Binding-site contacts:
Ligand atom C25 contacts residue THR247 of chain 1.C at 3.3 Å.
Ligand atom F70 contacts residue GLY29 of chain 1.C at 3.5 Å.
Ligand atom N33 contacts residue ASP244 of chain 1.C at 2.7 Å (salt-bridge).
Ligand atom F1 contacts residue THR248 of chain 1.C at 3.6 Å.
Ligand atom F63 contacts residue PHE124 of chain 1.C at 3.0 Å.
Ligand atom F68 contacts residue THR248 of chain 1.C at 3.5 Å.
Ligand atom C46 contacts residue THR88 of chain 1.C at 3.5 Å.
Ligand atom C42 contacts residue PRO86 of chain 1.C at 3.3 Å (hydrophobic).
Ligand atom C16 contacts residue ASP48 of chain 1.C at 3.4 Å.
Ligand atom F4 contacts residue GLY27 of chain 1.C at 3.5 Å.
Ligand atom C21 contacts residue ASP48 of chain 1.C at 3.5 Å.
Ligand atom O61 contacts residue SER51 of chain 1.C at 3.5 Å.
Ligand atom N33 contacts residue GLY50 of chain 1.C at 3.0 Å (h-bond).
Ligand atom C23 contacts residue ASP244 of chain 1.C at 3.3 Å.
Ligand atom C14 contacts residue GLY246 of chain 1.C at 3.5 Å.
Ligand atom S28 contacts residue THR88 of chain 1.C at 3.3 Å (h-bond).
Ligand atom N64 contacts residue PHE124 of chain 1.C at 2.9 Å (h-bond).
Ligand atom F69 contacts residue GLN28 of chain 1.C at 2.7 Å.
Ligand atom C67 contacts residue GLY29 of chain 1.C at 3.7 Å.
Ligand atom C14 contacts residue LEU46 of chain 1.C at 3.6 Å (hydrophobic).
Ligand atom C25 contacts residue ASP244 of chain 1.C at 3.2 Å.
Ligand atom F70 contacts residue GLY246 of chain 1.C at 3.3 Å.
Ligand atom C35 contacts residue GLY50 of chain 1.C at 3.5 Å.
Ligand atom C53 contacts residue PRO86 of chain 1.C at 3.4 Å (hydrophobic).
Ligand atom O61 contacts residue TYR87 of chain 1.C at 3.5 Å.
Ligand atom F68 contacts residue GLY29 of chain 1.C at 3.4 Å.
Ligand atom C35 contacts residue ASP244 of chain 1.C at 3.5 Å.
Ligand atom O61 contacts residue ASP48 of chain 1.C at 2.7 Å (salt-bridge).
Ligand atom C29 contacts residue GLY246 of chain 1.C at 3.5 Å.
Ligand atom C19 contacts residue TYR87 of chain 1.C at 3.6 Å (hydrophobic).
Ligand atom C39 contacts residue GLY50 of chain 1.C at 3.4 Å.
Ligand atom O32 contacts residue THR88 of chain 1.C at 3.3 Å (h-bond).
Ligand atom C57 contacts residue VAL85 of chain 1.C at 3.5 Å (hydrophobic).
Ligand atom O32 contacts residue THR247 of chain 1.C at 3.6 Å.
Ligand atom O61 contacts residue GLY50 of chain 1.C at 3.3 Å (h-bond).
Ligand atom F70 contacts residue LEU46 of chain 1.C at 3.5 Å.
Ligand atom C5 contacts residue GLY246 of chain 1.C at 3.6 Å.
Ligand atom C25 contacts residue THR88 of chain 1.C at 3.5 Å.
Ligand atom F63 contacts residue GLN89 of chain 1.C at 3.5 Å.
Ligand atom F69 contacts residue GLY29 of chain 1.C at 3.0 Å.

Sequence of chain 1.C:
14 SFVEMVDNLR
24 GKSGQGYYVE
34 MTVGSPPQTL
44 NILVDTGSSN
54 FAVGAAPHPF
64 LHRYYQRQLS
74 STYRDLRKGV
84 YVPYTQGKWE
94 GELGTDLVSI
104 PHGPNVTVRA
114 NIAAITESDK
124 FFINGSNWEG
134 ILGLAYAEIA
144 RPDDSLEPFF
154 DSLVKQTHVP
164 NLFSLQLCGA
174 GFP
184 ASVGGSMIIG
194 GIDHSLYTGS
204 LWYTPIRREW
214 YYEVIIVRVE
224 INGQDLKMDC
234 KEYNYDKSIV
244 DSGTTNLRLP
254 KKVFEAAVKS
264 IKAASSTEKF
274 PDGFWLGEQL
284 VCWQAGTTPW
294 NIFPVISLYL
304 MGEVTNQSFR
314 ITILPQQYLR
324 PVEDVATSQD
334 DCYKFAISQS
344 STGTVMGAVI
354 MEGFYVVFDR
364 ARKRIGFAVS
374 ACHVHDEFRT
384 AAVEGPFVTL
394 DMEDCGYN

This small molecule binds to this protein.
Small molecule (SMILES): CC(C)(C)c1cccc(CN[C@H]2C[S@@](=O)C[C@@H](Cc3cc(F)c(N)c(OC(C(F)(F)F)C(F)(F)F)c3)[C@@H]2O)c1